Sequence of chain 1.B:
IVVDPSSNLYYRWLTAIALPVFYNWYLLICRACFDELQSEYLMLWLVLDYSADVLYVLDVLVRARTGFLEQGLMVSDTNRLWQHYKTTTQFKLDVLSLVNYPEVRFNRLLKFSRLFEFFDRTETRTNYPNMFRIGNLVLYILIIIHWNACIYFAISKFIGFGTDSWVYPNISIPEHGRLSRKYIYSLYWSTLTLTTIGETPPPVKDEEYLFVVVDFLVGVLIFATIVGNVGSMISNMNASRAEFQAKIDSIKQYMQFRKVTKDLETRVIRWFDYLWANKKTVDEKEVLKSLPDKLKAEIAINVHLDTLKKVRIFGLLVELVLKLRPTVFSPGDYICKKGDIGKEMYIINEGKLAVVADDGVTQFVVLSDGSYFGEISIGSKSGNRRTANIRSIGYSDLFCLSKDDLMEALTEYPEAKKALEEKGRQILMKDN

This small molecule binds to this protein.
Small molecule (SMILES): CC(=O)N[C@@H]1[C@@H](O)[C@H](O)[C@@H](CO)O[C@H]1O

Binding-site contacts:
Ligand atom O6 contacts residue ASN197 of chain 1.B at 4.4 Å.
Ligand atom C4 contacts residue ASN197 of chain 1.B at 4.3 Å.
Ligand atom C1 contacts residue ASN197 of chain 1.B at 1.4 Å.
Ligand atom C8 contacts residue ASN197 of chain 1.B at 4.1 Å.
Ligand atom C8 contacts residue PHE188 of chain 1.B at 3.4 Å (hydrophobic).
Ligand atom O6 contacts residue SER199 of chain 1.B at 4.2 Å.
Ligand atom C5 contacts residue SER199 of chain 1.B at 4.0 Å.
Ligand atom O5 contacts residue SER199 of chain 1.B at 3.4 Å (h-bond).
Ligand atom C7 contacts residue ASN197 of chain 1.B at 3.8 Å.
Ligand atom O5 contacts residue ASN197 of chain 1.B at 2.3 Å (h-bond).
Ligand atom C1 contacts residue SER199 of chain 1.B at 3.3 Å.
Ligand atom N2 contacts residue PHE188 of chain 1.B at 4.5 Å.
Ligand atom C2 contacts residue ASN197 of chain 1.B at 2.6 Å.
Ligand atom C7 contacts residue PHE188 of chain 1.B at 4.0 Å (hydrophobic).
Ligand atom C3 contacts residue ASN197 of chain 1.B at 3.9 Å.
Ligand atom C5 contacts residue ASN197 of chain 1.B at 3.7 Å.
Ligand atom N2 contacts residue ASN197 of chain 1.B at 2.9 Å (h-bond).